Binding-site contacts:
Ligand atom C4 contacts residue PRO274 of chain 4.A at 4.0 Å (hydrophobic).
Ligand atom O7 contacts residue SER180 of chain 4.C at 3.7 Å.
Ligand atom O1B contacts residue ARG104 of chain 4.C at 2.8 Å (salt-bridge).
Ligand atom O4 contacts residue PRO231 of chain 4.C at 3.8 Å.
Ligand atom O10 contacts residue ARG270 of chain 4.A at 4.0 Å.
Ligand atom C5 contacts residue PRO231 of chain 4.C at 3.6 Å (hydrophobic).
Ligand atom C11 contacts residue ILE233 of chain 4.C at 3.8 Å (hydrophobic).
Ligand atom C5 contacts residue ASN275 of chain 4.A at 3.5 Å.
Ligand atom O3 contacts residue PRO274 of chain 4.A at 3.9 Å.
Ligand atom C4 contacts residue ARG104 of chain 4.C at 4.0 Å.
Ligand atom C3 contacts residue PRO274 of chain 4.A at 4.1 Å (hydrophobic).
Ligand atom C6 contacts residue ASP91 of chain 4.C at 3.9 Å.
Ligand atom C1 contacts residue ARG104 of chain 4.C at 3.7 Å.
Ligand atom O4 contacts residue ASP232 of chain 4.C at 2.8 Å (salt-bridge).
Ligand atom O7 contacts residue PRO274 of chain 4.A at 3.4 Å.
Ligand atom C4 contacts residue ASN275 of chain 4.A at 3.8 Å.
Ligand atom C3 contacts residue PRO274 of chain 4.A at 3.8 Å (hydrophobic).
Ligand atom C4 contacts residue ASP232 of chain 4.C at 3.5 Å.
Ligand atom N5 contacts residue PRO231 of chain 4.C at 2.9 Å (h-bond).
Ligand atom C3 contacts residue ARG95 of chain 4.C at 3.9 Å.
Ligand atom C11 contacts residue PRO231 of chain 4.C at 4.0 Å (hydrophobic).
Ligand atom C6 contacts residue PRO231 of chain 4.C at 4.0 Å (hydrophobic).
Ligand atom O3 contacts residue GLY282 of chain 4.A at 3.4 Å.
Ligand atom O6 contacts residue PRO274 of chain 4.A at 3.7 Å.
Ligand atom C3 contacts residue ASP232 of chain 4.C at 4.1 Å.
Ligand atom O6 contacts residue ASP91 of chain 4.C at 3.3 Å.
Ligand atom O3 contacts residue ASP91 of chain 4.C at 4.0 Å.
Ligand atom C11 contacts residue GLY234 of chain 4.C at 3.9 Å.
Ligand atom C10 contacts residue ASN275 of chain 4.A at 3.2 Å.
Ligand atom C10 contacts residue PRO231 of chain 4.C at 3.9 Å (hydrophobic).
Ligand atom O4 contacts residue ASN275 of chain 4.A at 3.0 Å (h-bond).
Ligand atom C3 contacts residue ARG104 of chain 4.C at 3.9 Å.
Ligand atom C4 contacts residue ASP91 of chain 4.C at 3.3 Å.
Ligand atom O4 contacts residue ARG95 of chain 4.C at 3.6 Å.
Ligand atom C11 contacts residue ASP232 of chain 4.C at 3.8 Å.
Ligand atom C5 contacts residue PRO274 of chain 4.A at 3.9 Å (hydrophobic).
Ligand atom C4 contacts residue PRO231 of chain 4.C at 3.4 Å (hydrophobic).
Ligand atom O4 contacts residue ASP91 of chain 4.C at 2.8 Å (salt-bridge).
Ligand atom O10 contacts residue ASN275 of chain 4.A at 2.9 Å (h-bond).
Ligand atom N5 contacts residue ASN275 of chain 4.A at 3.5 Å (h-bond).

A small-molecule ligand and the protein it binds are described below.
Small molecule (SMILES): CC(=O)N[C@@H]1[C@@H](O)[C@H](O[C@@H]2O[C@H](CO[C@]3(C(=O)O)C[C@H](O)[C@@H](NC(C)=O)[C@H]([C@H](O)[C@H](O)CO)O3)[C@H](O)[C@H](O)[C@H]2O)[C@@H](CO)O[C@H]1O

Sequence of chain 4.C:
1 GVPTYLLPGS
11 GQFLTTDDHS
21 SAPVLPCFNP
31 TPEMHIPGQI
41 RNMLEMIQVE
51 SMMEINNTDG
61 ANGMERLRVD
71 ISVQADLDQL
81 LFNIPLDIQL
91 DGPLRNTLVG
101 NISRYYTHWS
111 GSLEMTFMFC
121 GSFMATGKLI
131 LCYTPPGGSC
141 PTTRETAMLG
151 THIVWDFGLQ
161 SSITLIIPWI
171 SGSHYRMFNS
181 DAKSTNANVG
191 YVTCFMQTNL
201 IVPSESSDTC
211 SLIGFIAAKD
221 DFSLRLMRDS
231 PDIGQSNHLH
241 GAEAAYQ

Sequence of chain 4.A:
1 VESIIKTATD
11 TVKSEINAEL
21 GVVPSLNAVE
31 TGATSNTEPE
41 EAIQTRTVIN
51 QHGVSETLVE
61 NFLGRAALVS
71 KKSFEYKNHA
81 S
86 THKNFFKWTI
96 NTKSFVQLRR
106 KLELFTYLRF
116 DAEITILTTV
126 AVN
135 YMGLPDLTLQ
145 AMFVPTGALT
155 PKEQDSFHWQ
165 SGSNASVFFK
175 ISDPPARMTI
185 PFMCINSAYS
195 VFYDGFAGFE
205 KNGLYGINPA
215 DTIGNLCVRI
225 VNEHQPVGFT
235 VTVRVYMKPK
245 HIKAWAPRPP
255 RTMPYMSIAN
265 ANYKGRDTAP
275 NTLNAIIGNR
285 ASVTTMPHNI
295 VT